Sequence of chain 1.B:
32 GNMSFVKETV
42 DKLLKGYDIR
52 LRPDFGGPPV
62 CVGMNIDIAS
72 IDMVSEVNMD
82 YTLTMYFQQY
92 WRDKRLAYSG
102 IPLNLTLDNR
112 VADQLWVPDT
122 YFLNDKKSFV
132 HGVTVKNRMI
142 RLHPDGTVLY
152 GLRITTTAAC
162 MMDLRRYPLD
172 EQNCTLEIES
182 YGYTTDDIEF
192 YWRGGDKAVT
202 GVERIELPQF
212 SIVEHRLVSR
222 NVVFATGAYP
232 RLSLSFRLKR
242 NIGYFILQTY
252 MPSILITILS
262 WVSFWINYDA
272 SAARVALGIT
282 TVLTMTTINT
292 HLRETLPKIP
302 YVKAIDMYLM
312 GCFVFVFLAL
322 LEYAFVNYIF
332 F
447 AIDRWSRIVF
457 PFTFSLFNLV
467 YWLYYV

Sequence of chain 1.F:
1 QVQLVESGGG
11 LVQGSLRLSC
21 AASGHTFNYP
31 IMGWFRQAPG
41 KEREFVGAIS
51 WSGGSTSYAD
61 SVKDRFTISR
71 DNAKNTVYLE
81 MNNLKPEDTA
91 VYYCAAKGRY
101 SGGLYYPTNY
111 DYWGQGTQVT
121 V

Binding-site contacts:
Ligand atom N2 contacts residue TYR29 of chain 1.F at 4.0 Å.
Ligand atom C7 contacts residue SER236 of chain 1.B at 4.0 Å.
Ligand atom O6 contacts residue ARG217 of chain 1.B at 3.1 Å (salt-bridge).
Ligand atom N2 contacts residue ARG221 of chain 1.B at 3.5 Å (salt-bridge).
Ligand atom C8 contacts residue ARG238 of chain 1.B at 3.4 Å.
Ligand atom C8 contacts residue SER236 of chain 1.B at 3.9 Å.
Ligand atom C8 contacts residue ARG221 of chain 1.B at 3.4 Å.
Ligand atom O5 contacts residue ASN28 of chain 1.F at 4.0 Å.
Ligand atom C2 contacts residue SER236 of chain 1.B at 4.0 Å.
Ligand atom C1 contacts residue THR176 of chain 1.B at 4.0 Å.
Ligand atom C1 contacts residue ASN174 of chain 1.B at 1.4 Å.
Ligand atom C2 contacts residue ASN174 of chain 1.B at 2.5 Å.
Ligand atom O7 contacts residue ASN174 of chain 1.B at 3.7 Å.
Ligand atom O5 contacts residue ASN174 of chain 1.B at 2.4 Å (h-bond).
Ligand atom O7 contacts residue ARG217 of chain 1.B at 3.5 Å (salt-bridge).
Ligand atom C7 contacts residue ARG217 of chain 1.B at 4.0 Å.
Ligand atom O3 contacts residue ARG221 of chain 1.B at 3.4 Å (salt-bridge).
Ligand atom C8 contacts residue SER101 of chain 1.F at 3.5 Å.
Ligand atom C7 contacts residue ASP111 of chain 1.F at 4.0 Å.
Ligand atom C8 contacts residue ARG217 of chain 1.B at 4.0 Å.
Ligand atom C7 contacts residue ASN174 of chain 1.B at 3.4 Å.
Ligand atom C5 contacts residue ASN174 of chain 1.B at 3.6 Å.
Ligand atom C8 contacts residue ASN174 of chain 1.B at 3.8 Å.
Ligand atom C3 contacts residue ASN174 of chain 1.B at 3.8 Å.
Ligand atom O2 contacts residue THR108 of chain 1.F at 3.7 Å.
Ligand atom N2 contacts residue ASP111 of chain 1.F at 3.4 Å (salt-bridge).
Ligand atom N2 contacts residue SER236 of chain 1.B at 3.2 Å (h-bond).
Ligand atom C7 contacts residue ARG238 of chain 1.B at 4.0 Å.
Ligand atom C6 contacts residue SER220 of chain 1.B at 3.7 Å.
Ligand atom O6 contacts residue ASN28 of chain 1.F at 3.8 Å.
Ligand atom O6 contacts residue TYR29 of chain 1.F at 2.8 Å (h-bond).
Ligand atom C6 contacts residue TYR29 of chain 1.F at 3.9 Å (hydrophobic).
Ligand atom O7 contacts residue ARG238 of chain 1.B at 3.6 Å.
Ligand atom C7 contacts residue ARG221 of chain 1.B at 3.5 Å.
Ligand atom C8 contacts residue ASP111 of chain 1.F at 3.7 Å.
Ligand atom O3 contacts residue ARG217 of chain 1.B at 3.5 Å (salt-bridge).
Ligand atom O3 contacts residue SER236 of chain 1.B at 4.0 Å.
Ligand atom O5 contacts residue VAL219 of chain 1.B at 3.8 Å.
Ligand atom C3 contacts residue SER236 of chain 1.B at 3.8 Å.
Ligand atom N2 contacts residue ASN174 of chain 1.B at 2.9 Å (h-bond).

A protein and the small-molecule ligand that binds it are described below.
Small molecule (SMILES): CC(=O)N[C@H]1[C@H](O[C@H]2[C@H](O)[C@@H](NC(C)=O)CO[C@@H]2CO)O[C@H](CO)[C@@H](O[C@@H]2O[C@H](CO[C@H]3O[C@H](CO)[C@@H](O)[C@H](O)[C@@H]3O)[C@@H](O)[C@H](O[C@H]3O[C@H](CO)[C@@H](O)[C@H](O)[C@@H]3O)[C@@H]2O)[C@@H]1O